Sequence of chain 1.B:
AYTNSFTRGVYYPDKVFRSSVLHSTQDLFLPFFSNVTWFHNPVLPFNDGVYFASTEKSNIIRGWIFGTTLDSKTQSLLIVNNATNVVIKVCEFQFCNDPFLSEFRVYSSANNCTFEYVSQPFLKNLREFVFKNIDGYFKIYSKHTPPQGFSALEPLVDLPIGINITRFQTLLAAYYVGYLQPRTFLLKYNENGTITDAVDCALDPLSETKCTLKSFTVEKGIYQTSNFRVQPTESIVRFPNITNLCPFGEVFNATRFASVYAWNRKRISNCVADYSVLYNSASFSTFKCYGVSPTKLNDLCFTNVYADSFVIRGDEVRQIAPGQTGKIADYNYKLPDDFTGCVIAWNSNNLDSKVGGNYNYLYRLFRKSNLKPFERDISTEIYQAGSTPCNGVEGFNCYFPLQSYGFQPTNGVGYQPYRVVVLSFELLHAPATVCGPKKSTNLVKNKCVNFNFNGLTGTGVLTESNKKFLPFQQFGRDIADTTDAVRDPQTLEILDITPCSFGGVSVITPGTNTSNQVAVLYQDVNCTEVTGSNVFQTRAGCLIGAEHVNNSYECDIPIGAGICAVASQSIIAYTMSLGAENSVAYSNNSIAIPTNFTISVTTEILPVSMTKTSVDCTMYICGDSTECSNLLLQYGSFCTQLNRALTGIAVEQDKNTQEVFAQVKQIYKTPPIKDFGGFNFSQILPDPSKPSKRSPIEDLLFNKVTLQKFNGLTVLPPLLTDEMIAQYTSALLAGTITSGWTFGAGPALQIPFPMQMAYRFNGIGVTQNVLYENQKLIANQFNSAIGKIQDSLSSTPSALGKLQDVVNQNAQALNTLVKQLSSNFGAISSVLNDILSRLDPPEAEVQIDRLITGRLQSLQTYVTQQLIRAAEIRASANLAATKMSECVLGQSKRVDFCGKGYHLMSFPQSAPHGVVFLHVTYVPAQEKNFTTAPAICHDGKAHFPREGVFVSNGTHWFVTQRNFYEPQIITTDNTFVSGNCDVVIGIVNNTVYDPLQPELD

Binding-site contacts:
Ligand atom C4 contacts residue ASN1122 of chain 1.B at 4.2 Å.
Ligand atom C3 contacts residue ASN1122 of chain 1.B at 3.8 Å.
Ligand atom C2 contacts residue ASN1122 of chain 1.B at 2.5 Å.
Ligand atom C1 contacts residue ASN1122 of chain 1.B at 1.4 Å.
Ligand atom N2 contacts residue ASN1122 of chain 1.B at 2.9 Å (h-bond).
Ligand atom C5 contacts residue ASN1122 of chain 1.B at 3.7 Å.
Ligand atom O5 contacts residue ASN1122 of chain 1.B at 2.4 Å (h-bond).
Ligand atom C7 contacts residue ASN1122 of chain 1.B at 4.0 Å.

The protein below binds the small molecule below.
Small molecule (SMILES): CC(=O)N[C@@H]1[C@@H](O)[C@H](O)[C@@H](CO)O[C@H]1O